Binding-site contacts:
Ligand atom C6 contacts residue THR618 of chain 1.C at 4.4 Å.
Ligand atom C4 contacts residue ASN616 of chain 1.C at 4.2 Å.
Ligand atom C5 contacts residue ASN616 of chain 1.C at 3.6 Å.
Ligand atom O5 contacts residue THR618 of chain 1.C at 4.1 Å.
Ligand atom C3 contacts residue ASN616 of chain 1.C at 3.8 Å.
Ligand atom C7 contacts residue ASN616 of chain 1.C at 3.5 Å.
Ligand atom O5 contacts residue ASN616 of chain 1.C at 2.3 Å (h-bond).
Ligand atom C2 contacts residue ASN616 of chain 1.C at 2.4 Å.
Ligand atom C1 contacts residue ASN616 of chain 1.C at 1.4 Å.
Ligand atom N2 contacts residue ASN616 of chain 1.C at 2.9 Å (h-bond).
Ligand atom O7 contacts residue ASN616 of chain 1.C at 3.8 Å.
Ligand atom O6 contacts residue THR618 of chain 1.C at 4.2 Å.

This protein binds this small molecule.
Small molecule (SMILES): CC(=O)N[C@@H]1[C@@H](O)[C@H](O)[C@@H](CO)O[C@H]1O

Sequence of chain 1.C:
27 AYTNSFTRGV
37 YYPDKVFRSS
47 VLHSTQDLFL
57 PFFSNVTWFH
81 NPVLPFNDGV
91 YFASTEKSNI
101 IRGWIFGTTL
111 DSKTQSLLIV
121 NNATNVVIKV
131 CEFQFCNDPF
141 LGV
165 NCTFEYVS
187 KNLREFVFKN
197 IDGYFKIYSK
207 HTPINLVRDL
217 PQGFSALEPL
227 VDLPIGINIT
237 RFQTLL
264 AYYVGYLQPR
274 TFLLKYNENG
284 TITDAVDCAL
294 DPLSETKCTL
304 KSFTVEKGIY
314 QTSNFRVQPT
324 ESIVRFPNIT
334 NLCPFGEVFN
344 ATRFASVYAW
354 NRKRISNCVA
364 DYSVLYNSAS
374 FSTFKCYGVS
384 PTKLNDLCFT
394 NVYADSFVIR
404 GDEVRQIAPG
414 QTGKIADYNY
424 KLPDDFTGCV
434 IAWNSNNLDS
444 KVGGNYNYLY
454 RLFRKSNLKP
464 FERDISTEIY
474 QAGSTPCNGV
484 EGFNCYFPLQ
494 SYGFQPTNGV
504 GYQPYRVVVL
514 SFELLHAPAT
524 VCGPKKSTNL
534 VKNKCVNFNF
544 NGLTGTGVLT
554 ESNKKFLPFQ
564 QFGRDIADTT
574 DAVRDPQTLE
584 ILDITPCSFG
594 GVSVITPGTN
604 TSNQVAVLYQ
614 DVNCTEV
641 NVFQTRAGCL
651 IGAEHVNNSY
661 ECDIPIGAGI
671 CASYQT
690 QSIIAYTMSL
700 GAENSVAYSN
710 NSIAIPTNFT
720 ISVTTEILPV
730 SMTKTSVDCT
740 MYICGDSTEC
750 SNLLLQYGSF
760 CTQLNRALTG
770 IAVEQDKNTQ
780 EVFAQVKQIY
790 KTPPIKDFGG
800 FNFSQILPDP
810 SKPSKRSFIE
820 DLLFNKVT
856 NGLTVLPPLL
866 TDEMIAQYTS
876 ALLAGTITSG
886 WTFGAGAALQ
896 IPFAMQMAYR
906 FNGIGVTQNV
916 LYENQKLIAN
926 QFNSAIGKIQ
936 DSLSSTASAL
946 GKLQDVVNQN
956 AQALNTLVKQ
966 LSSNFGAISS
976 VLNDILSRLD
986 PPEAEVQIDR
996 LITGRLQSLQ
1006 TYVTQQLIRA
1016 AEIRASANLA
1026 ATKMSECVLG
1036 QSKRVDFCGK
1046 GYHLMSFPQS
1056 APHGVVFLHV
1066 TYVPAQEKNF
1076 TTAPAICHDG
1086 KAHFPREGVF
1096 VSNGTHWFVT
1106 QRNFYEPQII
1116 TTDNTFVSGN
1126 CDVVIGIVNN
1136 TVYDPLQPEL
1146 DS